Binding-site contacts:
Ligand atom C2 contacts residue ASN109 of chain 2.B at 2.5 Å.
Ligand atom N2 contacts residue ASN109 of chain 2.B at 2.9 Å (h-bond).
Ligand atom C1 contacts residue ASN109 of chain 2.B at 1.5 Å.
Ligand atom O7 contacts residue ASN109 of chain 2.B at 4.2 Å.
Ligand atom C4 contacts residue ASN109 of chain 2.B at 4.4 Å.
Ligand atom C8 contacts residue ASN108 of chain 2.B at 3.6 Å.
Ligand atom C8 contacts residue TRP107 of chain 2.B at 3.9 Å (hydrophobic).
Ligand atom C8 contacts residue LYS106 of chain 2.B at 3.8 Å.
Ligand atom C5 contacts residue ASN109 of chain 2.B at 3.8 Å.
Ligand atom C7 contacts residue LYS106 of chain 2.B at 3.8 Å.
Ligand atom O7 contacts residue LYS106 of chain 2.B at 3.5 Å.
Ligand atom C7 contacts residue ASN109 of chain 2.B at 3.8 Å.
Ligand atom O5 contacts residue ASN109 of chain 2.B at 2.5 Å (h-bond).
Ligand atom C8 contacts residue ASN109 of chain 2.B at 4.1 Å.
Ligand atom C3 contacts residue ASN109 of chain 2.B at 3.9 Å.

Sequence of chain 2.B:
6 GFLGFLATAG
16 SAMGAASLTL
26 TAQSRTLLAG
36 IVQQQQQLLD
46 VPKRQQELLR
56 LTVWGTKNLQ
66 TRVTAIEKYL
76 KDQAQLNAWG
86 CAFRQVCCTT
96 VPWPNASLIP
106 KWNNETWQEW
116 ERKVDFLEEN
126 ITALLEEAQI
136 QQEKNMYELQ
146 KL

A protein and the small-molecule ligand that binds it are described below.
Small molecule (SMILES): CC(=O)N[C@@H]1[C@@H](O)[C@H](O)[C@@H](CO)O[C@H]1O